Binding-site contacts:
Ligand atom O5 contacts residue HIS14 of chain 1.B at 3.9 Å.
Ligand atom C7 contacts residue ASN80 of chain 1.B at 3.2 Å.
Ligand atom N2 contacts residue HIS14 of chain 1.B at 3.4 Å (h-bond).
Ligand atom N2 contacts residue ASN80 of chain 1.B at 3.0 Å (h-bond).
Ligand atom O6 contacts residue HIS14 of chain 1.B at 3.5 Å.
Ligand atom C2 contacts residue ASN80 of chain 1.B at 2.5 Å.
Ligand atom O7 contacts residue ASN80 of chain 1.B at 2.9 Å (h-bond).
Ligand atom C8 contacts residue HIS14 of chain 1.B at 3.5 Å.
Ligand atom C2 contacts residue HIS14 of chain 1.B at 4.3 Å.
Ligand atom C5 contacts residue HIS14 of chain 1.B at 3.5 Å.
Ligand atom O7 contacts residue HIS14 of chain 1.B at 4.3 Å.
Ligand atom O5 contacts residue ASN80 of chain 1.B at 2.3 Å (h-bond).
Ligand atom C8 contacts residue ASN80 of chain 1.B at 4.5 Å.
Ligand atom C8 contacts residue THR15 of chain 1.B at 4.4 Å.
Ligand atom C5 contacts residue ASN80 of chain 1.B at 3.6 Å.
Ligand atom C4 contacts residue ASN80 of chain 1.B at 4.2 Å.
Ligand atom C1 contacts residue ASN80 of chain 1.B at 1.4 Å.
Ligand atom C3 contacts residue ASN80 of chain 1.B at 3.8 Å.
Ligand atom C7 contacts residue HIS14 of chain 1.B at 3.6 Å.
Ligand atom C6 contacts residue HIS14 of chain 1.B at 4.2 Å.
Ligand atom C1 contacts residue HIS14 of chain 1.B at 4.0 Å.

This small molecule binds to this protein.
Small molecule (SMILES): CC(=O)N[C@@H]1[C@@H](O)[C@H](O)[C@@H](CO)O[C@H]1O

Sequence of chain 1.B:
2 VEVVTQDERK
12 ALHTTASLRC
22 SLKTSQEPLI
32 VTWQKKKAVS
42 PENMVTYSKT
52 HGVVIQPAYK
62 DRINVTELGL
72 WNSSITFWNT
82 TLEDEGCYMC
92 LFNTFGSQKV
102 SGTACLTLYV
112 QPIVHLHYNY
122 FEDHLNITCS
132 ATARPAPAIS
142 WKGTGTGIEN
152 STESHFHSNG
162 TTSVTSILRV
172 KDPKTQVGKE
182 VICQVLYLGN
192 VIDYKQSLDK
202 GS